Binding-site contacts:
Ligand atom O8 contacts residue LYS68 of chain 25.F at 3.1 Å.
Ligand atom C11 contacts residue PHE65 of chain 25.F at 4.0 Å (hydrophobic).
Ligand atom O1A contacts residue THR276 of chain 25.F at 3.3 Å (h-bond).
Ligand atom C10 contacts residue LEU62 of chain 25.F at 3.6 Å (hydrophobic).
Ligand atom C11 contacts residue THR276 of chain 25.F at 3.2 Å.
Ligand atom C9 contacts residue LEU67 of chain 25.F at 3.4 Å (hydrophobic).
Ligand atom O8 contacts residue ASN272 of chain 25.F at 3.3 Å (h-bond).
Ligand atom O10 contacts residue LEU62 of chain 25.F at 3.2 Å.
Ligand atom N5 contacts residue GLN278 of chain 25.F at 3.9 Å.
Ligand atom O9 contacts residue LYS68 of chain 25.F at 2.5 Å (salt-bridge).
Ligand atom O7 contacts residue LEU62 of chain 25.F at 3.9 Å.
Ligand atom O10 contacts residue PHE75 of chain 24.F at 3.9 Å.
Ligand atom C10 contacts residue ASN272 of chain 25.F at 3.9 Å.
Ligand atom C7 contacts residue GLN278 of chain 25.F at 3.9 Å.
Ligand atom O1B contacts residue LYS68 of chain 25.F at 3.0 Å (salt-bridge).
Ligand atom C9 contacts residue GLN278 of chain 25.F at 3.3 Å.
Ligand atom O8 contacts residue GLN278 of chain 25.F at 3.5 Å (h-bond).
Ligand atom O4 contacts residue ASP74 of chain 24.F at 4.0 Å.
Ligand atom C1 contacts residue THR276 of chain 25.F at 3.1 Å.
Ligand atom O1A contacts residue SER274 of chain 25.F at 3.8 Å.
Ligand atom C8 contacts residue LYS68 of chain 25.F at 3.5 Å.
Ligand atom C11 contacts residue GLN278 of chain 25.F at 3.5 Å.
Ligand atom C6 contacts residue ASN272 of chain 25.F at 3.6 Å.
Ligand atom C1 contacts residue ASN272 of chain 25.F at 3.9 Å.
Ligand atom C11 contacts residue ASN272 of chain 25.F at 3.6 Å.
Ligand atom O9 contacts residue GLN278 of chain 25.F at 4.1 Å.
Ligand atom C11 contacts residue PHE270 of chain 25.F at 3.9 Å (hydrophobic).
Ligand atom O1B contacts residue THR276 of chain 25.F at 2.4 Å (h-bond).
Ligand atom O1A contacts residue ASN272 of chain 25.F at 4.1 Å.
Ligand atom O9 contacts residue LEU67 of chain 25.F at 2.3 Å.
Ligand atom C11 contacts residue HIS138 of chain 21.F at 3.1 Å.
Ligand atom C11 contacts residue LEU62 of chain 25.F at 3.9 Å (hydrophobic).
Ligand atom N5 contacts residue ASN272 of chain 25.F at 3.2 Å (h-bond).
Ligand atom O8 contacts residue THR276 of chain 25.F at 3.9 Å.
Ligand atom C10 contacts residue GLN278 of chain 25.F at 4.1 Å.
Ligand atom C8 contacts residue GLN278 of chain 25.F at 3.7 Å.
Ligand atom C6 contacts residue LYS68 of chain 25.F at 4.0 Å.
Ligand atom O1B contacts residue ASN272 of chain 25.F at 3.4 Å (h-bond).
Ligand atom C9 contacts residue LYS68 of chain 25.F at 3.6 Å.
Ligand atom C11 contacts residue PHE75 of chain 24.F at 3.5 Å (hydrophobic).

A protein and the small-molecule ligand that binds it are described below.
Small molecule (SMILES): CC(=O)N[C@H]1[C@H]([C@H](O)[C@H](O)CO)O[C@@](O[C@H](CO)[C@@H](O)[C@@H]2O[C@@H](C(=O)O)C[C@H](O)[C@H]2NC(C)=O)(C(=O)O)C[C@@H]1O

Sequence of chain 25.F:
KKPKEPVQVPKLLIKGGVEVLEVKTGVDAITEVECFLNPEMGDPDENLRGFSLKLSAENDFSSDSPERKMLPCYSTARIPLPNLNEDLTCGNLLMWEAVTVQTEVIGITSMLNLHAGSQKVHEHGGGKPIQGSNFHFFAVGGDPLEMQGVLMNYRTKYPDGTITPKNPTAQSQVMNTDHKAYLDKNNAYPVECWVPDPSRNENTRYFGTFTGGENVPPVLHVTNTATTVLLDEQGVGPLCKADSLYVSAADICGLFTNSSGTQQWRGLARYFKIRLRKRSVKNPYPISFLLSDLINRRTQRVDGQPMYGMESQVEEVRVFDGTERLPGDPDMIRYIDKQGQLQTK

Sequence of chain 24.F:
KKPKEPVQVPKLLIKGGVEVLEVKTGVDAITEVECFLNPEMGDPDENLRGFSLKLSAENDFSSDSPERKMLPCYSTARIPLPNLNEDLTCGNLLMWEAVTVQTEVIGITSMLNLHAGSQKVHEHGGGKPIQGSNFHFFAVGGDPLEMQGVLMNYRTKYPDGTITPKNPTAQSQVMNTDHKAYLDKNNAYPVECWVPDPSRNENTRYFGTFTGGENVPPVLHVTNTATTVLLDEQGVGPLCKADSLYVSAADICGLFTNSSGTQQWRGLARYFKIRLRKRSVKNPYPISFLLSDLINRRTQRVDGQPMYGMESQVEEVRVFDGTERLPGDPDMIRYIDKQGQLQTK

Sequence of chain 21.F:
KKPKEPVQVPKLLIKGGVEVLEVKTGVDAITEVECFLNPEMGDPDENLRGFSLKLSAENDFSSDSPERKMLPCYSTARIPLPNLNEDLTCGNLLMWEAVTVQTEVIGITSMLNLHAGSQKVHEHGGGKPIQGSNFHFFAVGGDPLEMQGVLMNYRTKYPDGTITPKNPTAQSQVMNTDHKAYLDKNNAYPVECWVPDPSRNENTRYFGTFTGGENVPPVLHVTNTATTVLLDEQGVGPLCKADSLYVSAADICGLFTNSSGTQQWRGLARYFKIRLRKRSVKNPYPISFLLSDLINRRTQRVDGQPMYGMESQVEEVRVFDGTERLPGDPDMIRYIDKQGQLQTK